Binding-site contacts:
Ligand atom C7 contacts residue TRP152 of chain 1.I at 3.8 Å (hydrophobic).
Ligand atom O1A contacts residue ALA136 of chain 1.I at 4.0 Å.
Ligand atom C11 contacts residue LYS132 of chain 1.I at 3.1 Å.
Ligand atom O4 contacts residue VAL134 of chain 1.I at 4.0 Å.
Ligand atom O1A contacts residue THR135 of chain 1.I at 2.6 Å (h-bond).
Ligand atom C8 contacts residue TRP152 of chain 1.I at 4.0 Å (hydrophobic).
Ligand atom O9 contacts residue HIS182 of chain 1.I at 3.1 Å (h-bond).
Ligand atom C8 contacts residue TYR93 of chain 1.I at 3.9 Å (hydrophobic).
Ligand atom C11 contacts residue VAL134 of chain 1.I at 3.9 Å (hydrophobic).
Ligand atom C4 contacts residue VAL134 of chain 1.I at 3.6 Å (hydrophobic).
Ligand atom C9 contacts residue HIS182 of chain 1.I at 3.2 Å.
Ligand atom O8 contacts residue GLN225 of chain 1.I at 3.3 Å (h-bond).
Ligand atom O4 contacts residue GLN225 of chain 1.I at 3.7 Å.
Ligand atom C1 contacts residue ALA136 of chain 1.I at 3.8 Å (hydrophobic).
Ligand atom C1 contacts residue GLN225 of chain 1.I at 3.5 Å.
Ligand atom O7 contacts residue LEU193 of chain 1.I at 3.9 Å.
Ligand atom O6 contacts residue GLN225 of chain 1.I at 4.1 Å.
Ligand atom N5 contacts residue VAL134 of chain 1.I at 3.0 Å (h-bond).
Ligand atom O1A contacts residue GLN225 of chain 1.I at 2.9 Å (h-bond).
Ligand atom O1B contacts residue ALA136 of chain 1.I at 2.8 Å (h-bond).
Ligand atom O9 contacts residue TYR93 of chain 1.I at 3.0 Å (h-bond).
Ligand atom O3 contacts residue GLN225 of chain 1.I at 4.0 Å.
Ligand atom O10 contacts residue LEU193 of chain 1.I at 3.0 Å.
Ligand atom O8 contacts residue TYR93 of chain 1.I at 3.0 Å (h-bond).
Ligand atom C5 contacts residue VAL134 of chain 1.I at 3.8 Å (hydrophobic).
Ligand atom C3 contacts residue LYS144 of chain 1.I at 4.1 Å.
Ligand atom C10 contacts residue LEU193 of chain 1.I at 3.9 Å (hydrophobic).
Ligand atom O9 contacts residue PRO184 of chain 1.I at 4.1 Å.
Ligand atom C11 contacts residue GLY133 of chain 1.I at 4.0 Å.
Ligand atom O6 contacts residue ASP189 of chain 1.I at 3.3 Å (salt-bridge).
Ligand atom O1B contacts residue THR135 of chain 1.I at 3.3 Å.
Ligand atom O4 contacts residue LYS144 of chain 1.I at 4.0 Å.
Ligand atom C1 contacts residue THR135 of chain 1.I at 3.4 Å.
Ligand atom O1B contacts residue LYS144 of chain 1.I at 3.8 Å.
Ligand atom O8 contacts residue TRP152 of chain 1.I at 3.8 Å.
Ligand atom C9 contacts residue LEU193 of chain 1.I at 3.8 Å (hydrophobic).
Ligand atom C9 contacts residue TYR93 of chain 1.I at 3.6 Å (hydrophobic).
Ligand atom C10 contacts residue VAL134 of chain 1.I at 3.9 Å (hydrophobic).
Ligand atom C9 contacts residue TRP152 of chain 1.I at 4.0 Å (hydrophobic).
Ligand atom O1B contacts residue GLN225 of chain 1.I at 3.7 Å.

The protein below binds the small molecule below.
Small molecule (SMILES): CC(=O)N[C@H]1[C@H]([C@H](O)[C@H](O)CO)O[C@@](O[C@H]2[C@@H](O)[C@@H](CO)OC[C@@H]2O)(C(=O)O)C[C@@H]1O

Sequence of chain 1.I:
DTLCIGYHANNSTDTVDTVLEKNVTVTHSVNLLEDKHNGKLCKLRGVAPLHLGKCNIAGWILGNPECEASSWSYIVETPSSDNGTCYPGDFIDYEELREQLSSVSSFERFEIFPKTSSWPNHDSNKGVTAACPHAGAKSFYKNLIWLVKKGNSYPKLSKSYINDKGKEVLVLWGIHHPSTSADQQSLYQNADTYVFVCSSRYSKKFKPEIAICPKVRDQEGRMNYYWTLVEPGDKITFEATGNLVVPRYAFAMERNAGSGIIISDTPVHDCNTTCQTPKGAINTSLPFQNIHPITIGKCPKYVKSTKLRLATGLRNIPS